Sequence of chain 2.C:
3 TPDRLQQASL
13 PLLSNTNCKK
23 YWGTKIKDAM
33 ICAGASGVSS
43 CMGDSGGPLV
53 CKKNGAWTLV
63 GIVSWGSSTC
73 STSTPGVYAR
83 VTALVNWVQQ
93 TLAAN

Binding-site contacts:
Ligand atom OW contacts residue SER47 of chain 2.C at 2.3 Å (h-bond).
Ligand atom CE1 contacts residue SER69 of chain 2.C at 3.4 Å.
Ligand atom OW contacts residue CYS43 of chain 2.C at 3.7 Å.
Ligand atom CD1 contacts residue MET44 of chain 2.C at 3.8 Å (hydrophobic).
Ligand atom N contacts residue HIS42 of chain 2.B at 3.9 Å.
Ligand atom CB contacts residue CYS43 of chain 2.C at 3.6 Å (hydrophobic).
Ligand atom CE2 contacts residue SER42 of chain 2.C at 3.5 Å.
Ligand atom CB contacts residue SER66 of chain 2.C at 3.7 Å.
Ligand atom CAX contacts residue GLY68 of chain 2.C at 3.4 Å.
Ligand atom CDM contacts residue ILE84 of chain 2.B at 3.9 Å (hydrophobic).
Ligand atom C contacts residue SER66 of chain 2.C at 3.9 Å.
Ligand atom N contacts residue SER66 of chain 2.C at 2.9 Å (h-bond).
Ligand atom CX contacts residue TRP67 of chain 2.C at 3.8 Å (hydrophobic).
Ligand atom CE2 contacts residue GLY68 of chain 2.C at 3.5 Å.
Ligand atom OX contacts residue GLY68 of chain 2.C at 2.7 Å (h-bond).
Ligand atom CE1 contacts residue CYS72 of chain 2.C at 3.9 Å (hydrophobic).
Ligand atom CE2 contacts residue TRP67 of chain 2.C at 3.6 Å (hydrophobic).
Ligand atom CAL contacts residue SER66 of chain 2.C at 3.9 Å.
Ligand atom CX contacts residue GLY68 of chain 2.C at 3.8 Å.
Ligand atom CG contacts residue CYS43 of chain 2.C at 3.9 Å (hydrophobic).
Ligand atom CA contacts residue SER47 of chain 2.C at 2.4 Å.
Ligand atom CBL contacts residue HIS42 of chain 2.B at 3.9 Å.
Ligand atom OW contacts residue GLY45 of chain 2.C at 2.9 Å (h-bond).
Ligand atom OW contacts residue ASP46 of chain 2.C at 3.6 Å.
Ligand atom OW contacts residue MET44 of chain 2.C at 3.6 Å.
Ligand atom CDM contacts residue TRP67 of chain 2.C at 3.4 Å (hydrophobic).
Ligand atom CZ contacts residue SER69 of chain 2.C at 3.5 Å.
Ligand atom CW contacts residue HIS42 of chain 2.B at 3.6 Å.
Ligand atom CA contacts residue SER66 of chain 2.C at 3.7 Å.
Ligand atom CD1 contacts residue CYS43 of chain 2.C at 3.7 Å (hydrophobic).
Ligand atom CZ contacts residue GLY68 of chain 2.C at 3.5 Å.
Ligand atom OX contacts residue TRP67 of chain 2.C at 3.0 Å.
Ligand atom CZ contacts residue SER42 of chain 2.C at 3.6 Å.
Ligand atom CD2 contacts residue TRP67 of chain 2.C at 3.7 Å (hydrophobic).
Ligand atom CW contacts residue SER47 of chain 2.C at 1.4 Å.
Ligand atom CDL contacts residue ILE84 of chain 2.B at 3.9 Å (hydrophobic).
Ligand atom CB contacts residue SER47 of chain 2.C at 2.8 Å.
Ligand atom CAL contacts residue TRP67 of chain 2.C at 3.8 Å (hydrophobic).
Ligand atom CDL contacts residue HIS42 of chain 2.B at 3.5 Å.
Ligand atom N contacts residue SER47 of chain 2.C at 3.0 Å (h-bond).

This small molecule binds to this protein.
Small molecule (SMILES): CC(=O)N[C@@H](CC(C)C)C(=O)N[C@H](C=O)Cc1ccccc1

Sequence of chain 2.B:
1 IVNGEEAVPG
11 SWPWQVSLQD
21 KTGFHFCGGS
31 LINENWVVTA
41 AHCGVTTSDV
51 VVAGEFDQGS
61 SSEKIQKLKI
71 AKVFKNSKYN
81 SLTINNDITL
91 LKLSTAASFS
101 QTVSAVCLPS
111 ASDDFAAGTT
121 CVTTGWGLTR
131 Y